Sequence of chain 2.A:
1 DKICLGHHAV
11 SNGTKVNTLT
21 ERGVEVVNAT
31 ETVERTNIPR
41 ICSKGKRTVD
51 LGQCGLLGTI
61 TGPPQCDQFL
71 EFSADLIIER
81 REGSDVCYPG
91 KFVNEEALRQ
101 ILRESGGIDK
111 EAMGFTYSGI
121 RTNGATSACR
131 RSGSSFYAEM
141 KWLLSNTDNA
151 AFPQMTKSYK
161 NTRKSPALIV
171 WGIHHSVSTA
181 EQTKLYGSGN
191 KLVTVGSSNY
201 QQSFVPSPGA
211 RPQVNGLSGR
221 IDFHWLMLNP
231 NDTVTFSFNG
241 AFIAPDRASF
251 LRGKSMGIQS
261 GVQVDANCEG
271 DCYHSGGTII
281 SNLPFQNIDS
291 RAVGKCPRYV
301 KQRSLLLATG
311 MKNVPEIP

This protein binds this small molecule.
Small molecule (SMILES): CC(=O)N[C@@H]1[C@@H](O)[C@H](O)[C@@H](CO)O[C@H]1O

Binding-site contacts:
Ligand atom C5 contacts residue ASN231 of chain 2.A at 3.6 Å.
Ligand atom N2 contacts residue ASN231 of chain 2.A at 2.5 Å (h-bond).
Ligand atom O3 contacts residue ASN231 of chain 2.A at 4.5 Å.
Ligand atom O6 contacts residue ASN231 of chain 2.A at 4.4 Å.
Ligand atom C3 contacts residue ASN231 of chain 2.A at 3.5 Å.
Ligand atom C6 contacts residue LYS160 of chain 2.A at 4.5 Å.
Ligand atom O6 contacts residue LYS160 of chain 2.A at 3.4 Å (salt-bridge).
Ligand atom O5 contacts residue ASN231 of chain 2.A at 2.4 Å (h-bond).
Ligand atom O7 contacts residue ASN231 of chain 2.A at 3.7 Å.
Ligand atom C4 contacts residue ASN231 of chain 2.A at 4.0 Å.
Ligand atom C2 contacts residue ASN231 of chain 2.A at 2.1 Å.
Ligand atom C1 contacts residue ASN231 of chain 2.A at 1.4 Å.
Ligand atom C8 contacts residue ASN231 of chain 2.A at 4.4 Å.
Ligand atom C7 contacts residue ASN231 of chain 2.A at 3.4 Å.